Sequence of chain 1.E:
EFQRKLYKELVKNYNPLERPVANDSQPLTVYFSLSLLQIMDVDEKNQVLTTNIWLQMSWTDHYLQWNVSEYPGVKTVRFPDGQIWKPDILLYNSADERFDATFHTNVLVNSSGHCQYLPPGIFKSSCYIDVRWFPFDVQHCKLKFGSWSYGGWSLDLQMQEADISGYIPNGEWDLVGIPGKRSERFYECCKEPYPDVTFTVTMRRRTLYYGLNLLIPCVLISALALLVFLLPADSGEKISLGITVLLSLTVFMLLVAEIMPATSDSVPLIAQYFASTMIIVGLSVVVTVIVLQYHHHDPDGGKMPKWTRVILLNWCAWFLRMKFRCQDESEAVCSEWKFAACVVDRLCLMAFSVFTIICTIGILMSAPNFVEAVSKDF

Binding-site contacts:
Ligand atom C07 contacts residue ALA257 of chain 1.D at 3.9 Å (hydrophobic).
Ligand atom N09 contacts residue MET253 of chain 1.D at 2.8 Å (h-bond).
Ligand atom C15 contacts residue VAL267 of chain 1.D at 3.8 Å (hydrophobic).
Ligand atom C08 contacts residue MET253 of chain 1.D at 3.3 Å (hydrophobic).
Ligand atom C15 contacts residue ALA275 of chain 1.D at 3.5 Å (hydrophobic).
Ligand atom N12 contacts residue MET253 of chain 1.D at 3.2 Å (h-bond).
Ligand atom C10 contacts residue LEU212 of chain 1.E at 3.6 Å (hydrophobic).
Ligand atom C05 contacts residue ASN213 of chain 1.E at 3.8 Å.
Ligand atom N09 contacts residue ASN213 of chain 1.E at 3.6 Å.
Ligand atom C16 contacts residue VAL267 of chain 1.D at 3.8 Å (hydrophobic).
Ligand atom CL1 contacts residue MET278 of chain 1.D at 3.4 Å.
Ligand atom N18 contacts residue VAL267 of chain 1.D at 3.8 Å.
Ligand atom O02 contacts residue PHE252 of chain 1.E at 3.3 Å.
Ligand atom C14 contacts residue ALA271 of chain 1.D at 3.8 Å (hydrophobic).
Ligand atom O17 contacts residue VAL267 of chain 1.D at 2.8 Å.
Ligand atom N18 contacts residue ALA271 of chain 1.D at 3.3 Å.
Ligand atom C01 contacts residue PHE252 of chain 1.E at 3.6 Å (hydrophobic).
Ligand atom C07 contacts residue LEU255 of chain 1.E at 3.9 Å (hydrophobic).
Ligand atom C07 contacts residue MET253 of chain 1.D at 4.0 Å (hydrophobic).
Ligand atom O17 contacts residue ALA271 of chain 1.D at 3.5 Å.
Ligand atom N18 contacts residue ASN213 of chain 1.E at 3.8 Å.
Ligand atom C05 contacts residue MET253 of chain 1.D at 3.5 Å (hydrophobic).
Ligand atom C15 contacts residue ALA271 of chain 1.D at 3.6 Å (hydrophobic).
Ligand atom O06 contacts residue MET253 of chain 1.D at 3.6 Å (h-bond).
Ligand atom C01 contacts residue VAL251 of chain 1.E at 3.6 Å (hydrophobic).
Ligand atom O06 contacts residue ASN213 of chain 1.E at 3.4 Å (h-bond).
Ligand atom C16 contacts residue ALA271 of chain 1.D at 3.8 Å (hydrophobic).
Ligand atom C16 contacts residue ALA275 of chain 1.D at 3.2 Å (hydrophobic).
Ligand atom CL1 contacts residue PRO217 of chain 1.E at 3.9 Å.
Ligand atom C10 contacts residue MET253 of chain 1.D at 2.8 Å (hydrophobic).
Ligand atom C14 contacts residue ALA275 of chain 1.D at 3.4 Å (hydrophobic).
Ligand atom O11 contacts residue MET253 of chain 1.D at 3.3 Å (h-bond).
Ligand atom N12 contacts residue ASN213 of chain 1.E at 3.4 Å (h-bond).
Ligand atom C07 contacts residue ASN213 of chain 1.E at 3.5 Å.
Ligand atom C03 contacts residue PHE252 of chain 1.E at 3.6 Å (hydrophobic).
Ligand atom C04 contacts residue MET253 of chain 1.D at 3.7 Å (hydrophobic).
Ligand atom C04 contacts residue PHE252 of chain 1.E at 3.9 Å (hydrophobic).
Ligand atom C19 contacts residue MET253 of chain 1.D at 3.6 Å (hydrophobic).
Ligand atom N12 contacts residue LEU212 of chain 1.E at 3.8 Å.
Ligand atom O11 contacts residue LEU212 of chain 1.E at 3.6 Å (h-bond).

This small molecule binds to this protein.
Small molecule (SMILES): COc1cc(OC)c(NC(=O)Nc2cc(C)on2)cc1Cl

Sequence of chain 1.D:
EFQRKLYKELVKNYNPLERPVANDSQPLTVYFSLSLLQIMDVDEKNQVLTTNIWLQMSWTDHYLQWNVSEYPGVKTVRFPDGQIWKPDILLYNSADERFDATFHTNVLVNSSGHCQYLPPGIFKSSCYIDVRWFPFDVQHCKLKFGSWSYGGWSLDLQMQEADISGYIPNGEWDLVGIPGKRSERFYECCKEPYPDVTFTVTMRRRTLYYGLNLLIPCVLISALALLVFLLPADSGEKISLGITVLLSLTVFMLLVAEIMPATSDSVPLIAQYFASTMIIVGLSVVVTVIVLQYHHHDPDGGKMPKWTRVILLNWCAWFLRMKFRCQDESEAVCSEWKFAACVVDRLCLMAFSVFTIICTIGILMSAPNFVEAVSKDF